Sequence of chain 1.B:
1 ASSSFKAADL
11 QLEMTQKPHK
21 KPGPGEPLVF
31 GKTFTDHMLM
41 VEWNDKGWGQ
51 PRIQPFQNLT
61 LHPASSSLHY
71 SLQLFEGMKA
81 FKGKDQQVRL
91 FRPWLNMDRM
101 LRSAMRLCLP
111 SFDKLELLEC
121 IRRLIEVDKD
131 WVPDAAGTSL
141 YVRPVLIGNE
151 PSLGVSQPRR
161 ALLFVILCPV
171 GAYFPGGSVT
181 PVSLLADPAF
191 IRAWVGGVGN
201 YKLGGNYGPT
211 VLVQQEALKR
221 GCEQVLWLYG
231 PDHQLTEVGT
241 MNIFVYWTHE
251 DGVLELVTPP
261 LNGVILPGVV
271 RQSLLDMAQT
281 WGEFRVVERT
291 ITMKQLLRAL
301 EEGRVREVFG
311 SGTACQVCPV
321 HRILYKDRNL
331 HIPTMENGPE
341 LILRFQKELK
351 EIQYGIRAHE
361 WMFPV

Sequence of chain 1.A:
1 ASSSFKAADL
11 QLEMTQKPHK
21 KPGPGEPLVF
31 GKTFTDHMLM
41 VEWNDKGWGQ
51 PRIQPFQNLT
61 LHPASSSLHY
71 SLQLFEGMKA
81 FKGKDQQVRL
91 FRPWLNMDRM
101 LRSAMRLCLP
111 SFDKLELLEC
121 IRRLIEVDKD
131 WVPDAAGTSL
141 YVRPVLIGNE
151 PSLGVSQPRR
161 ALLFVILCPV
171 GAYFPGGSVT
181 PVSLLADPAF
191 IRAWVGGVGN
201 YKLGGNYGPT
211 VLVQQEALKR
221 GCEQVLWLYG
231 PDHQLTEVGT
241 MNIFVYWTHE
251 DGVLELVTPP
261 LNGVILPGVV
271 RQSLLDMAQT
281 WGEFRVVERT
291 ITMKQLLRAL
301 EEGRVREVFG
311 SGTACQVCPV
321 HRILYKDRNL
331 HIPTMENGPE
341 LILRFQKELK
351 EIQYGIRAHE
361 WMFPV

This small molecule binds to this protein.
Small molecule (SMILES): CC(C)C(=O)C(=O)O

Binding-site contacts:
Ligand atom C5 contacts residue PHE30 of chain 1.A at 4.4 Å (hydrophobic).
Ligand atom O3 contacts residue THR240 of chain 1.A at 4.5 Å.
Ligand atom C3 contacts residue VAL155 of chain 1.B at 4.2 Å (hydrophobic).
Ligand atom C4 contacts residue TYR70 of chain 1.B at 4.5 Å (hydrophobic).
Ligand atom O1 contacts residue PMP1 of chain 1.C at 3.0 Å (h-bond).
Ligand atom C4 contacts residue PHE30 of chain 1.A at 4.3 Å (hydrophobic).
Ligand atom C3 contacts residue THR240 of chain 1.A at 4.3 Å.
Ligand atom C3 contacts residue TYR70 of chain 1.B at 4.2 Å (hydrophobic).
Ligand atom C2 contacts residue VAL155 of chain 1.B at 3.8 Å (hydrophobic).
Ligand atom C4 contacts residue THR240 of chain 1.A at 4.3 Å.
Ligand atom O1 contacts residue LYS202 of chain 1.A at 2.8 Å (salt-bridge).
Ligand atom C1 contacts residue THR240 of chain 1.A at 4.1 Å.
Ligand atom C3 contacts residue PHE30 of chain 1.A at 4.1 Å (hydrophobic).
Ligand atom O3 contacts residue TYR70 of chain 1.B at 3.0 Å (h-bond).
Ligand atom O2 contacts residue LYS202 of chain 1.A at 3.7 Å.
Ligand atom O2 contacts residue PMP1 of chain 1.C at 3.5 Å.
Ligand atom O3 contacts residue TYR207 of chain 1.A at 4.4 Å.
Ligand atom O3 contacts residue ARG143 of chain 1.A at 4.1 Å.
Ligand atom C5 contacts residue THR240 of chain 1.A at 4.0 Å.
Ligand atom O1 contacts residue THR240 of chain 1.A at 4.2 Å.
Ligand atom C1 contacts residue TYR207 of chain 1.A at 4.4 Å (hydrophobic).
Ligand atom C1 contacts residue ARG143 of chain 1.A at 4.4 Å.
Ligand atom O1 contacts residue PHE75 of chain 1.A at 3.6 Å.
Ligand atom C2 contacts residue ARG143 of chain 1.A at 4.2 Å.
Ligand atom O3 contacts residue VAL155 of chain 1.B at 3.1 Å.
Ligand atom O3 contacts residue PHE75 of chain 1.A at 4.2 Å.
Ligand atom C1 contacts residue PHE75 of chain 1.A at 4.1 Å (hydrophobic).
Ligand atom C1 contacts residue PMP1 of chain 1.C at 3.8 Å.
Ligand atom O2 contacts residue ARG143 of chain 1.A at 4.3 Å.
Ligand atom O1 contacts residue TYR207 of chain 1.A at 3.5 Å.
Ligand atom O3 contacts residue LEU153 of chain 1.B at 4.4 Å.
Ligand atom C2 contacts residue TYR70 of chain 1.B at 3.9 Å (hydrophobic).
Ligand atom C4 contacts residue LEU153 of chain 1.B at 4.1 Å (hydrophobic).
Ligand atom C3 contacts residue ARG143 of chain 1.A at 4.4 Å.
Ligand atom C4 contacts residue VAL155 of chain 1.B at 3.4 Å (hydrophobic).
Ligand atom C2 contacts residue THR240 of chain 1.A at 3.9 Å.
Ligand atom O2 contacts residue TYR141 of chain 1.A at 3.7 Å.
Ligand atom C5 contacts residue ALA314 of chain 1.A at 4.3 Å (hydrophobic).
Ligand atom C1 contacts residue LYS202 of chain 1.A at 3.7 Å.